Sequence of chain 1.E:
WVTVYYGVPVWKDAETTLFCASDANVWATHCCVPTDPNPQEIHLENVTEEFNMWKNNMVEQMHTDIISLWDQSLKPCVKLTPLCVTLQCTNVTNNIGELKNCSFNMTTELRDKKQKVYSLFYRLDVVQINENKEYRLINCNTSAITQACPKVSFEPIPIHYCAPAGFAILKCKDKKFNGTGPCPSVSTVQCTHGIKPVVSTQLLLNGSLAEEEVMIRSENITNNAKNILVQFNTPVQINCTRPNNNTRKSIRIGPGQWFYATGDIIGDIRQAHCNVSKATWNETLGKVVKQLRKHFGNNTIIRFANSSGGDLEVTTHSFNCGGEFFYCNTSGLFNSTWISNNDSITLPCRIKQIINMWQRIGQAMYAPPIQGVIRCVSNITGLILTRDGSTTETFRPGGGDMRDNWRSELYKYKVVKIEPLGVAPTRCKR

Binding-site contacts:
Ligand atom O4 contacts residue VAL414 of chain 1.E at 4.0 Å.
Ligand atom N2 contacts residue SER415 of chain 1.E at 4.0 Å.
Ligand atom O7 contacts residue PRO182 of chain 1.E at 4.2 Å.
Ligand atom C2 contacts residue ASN232 of chain 1.E at 4.4 Å.
Ligand atom C8 contacts residue VAL414 of chain 1.E at 3.9 Å (hydrophobic).
Ligand atom O1 contacts residue LEU231 of chain 1.E at 4.3 Å.
Ligand atom O3 contacts residue CYS413 of chain 1.E at 3.8 Å.
Ligand atom C6 contacts residue GLU181 of chain 1.E at 4.0 Å.
Ligand atom O1 contacts residue ASN232 of chain 1.E at 3.0 Å.
Ligand atom C8 contacts residue LEU231 of chain 1.E at 3.7 Å (hydrophobic).
Ligand atom C7 contacts residue LEU231 of chain 1.E at 4.4 Å (hydrophobic).
Ligand atom N2 contacts residue LEU231 of chain 1.E at 4.1 Å.
Ligand atom N2 contacts residue ASN232 of chain 1.E at 3.8 Å.
Ligand atom O1 contacts residue NAG1 of chain 1.VA at 3.8 Å.
Ligand atom O7 contacts residue ASN232 of chain 1.E at 3.5 Å (h-bond).
Ligand atom O1 contacts residue LYS222 of chain 1.E at 4.2 Å.
Ligand atom C5 contacts residue GLU181 of chain 1.E at 4.3 Å.
Ligand atom C1 contacts residue VAL414 of chain 1.E at 4.0 Å (hydrophobic).
Ligand atom C7 contacts residue SER415 of chain 1.E at 4.5 Å.
Ligand atom C5 contacts residue VAL414 of chain 1.E at 4.0 Å (hydrophobic).
Ligand atom O5 contacts residue NAG1 of chain 1.VA at 4.1 Å.
Ligand atom O7 contacts residue ARG412 of chain 1.E at 4.2 Å.
Ligand atom C8 contacts residue SER415 of chain 1.E at 4.0 Å.
Ligand atom C7 contacts residue ASN232 of chain 1.E at 3.5 Å.
Ligand atom C4 contacts residue VAL414 of chain 1.E at 4.1 Å (hydrophobic).
Ligand atom N2 contacts residue VAL414 of chain 1.E at 4.2 Å.
Ligand atom O7 contacts residue VAL414 of chain 1.E at 3.6 Å (h-bond).
Ligand atom O6 contacts residue GLY348 of chain 1.E at 3.9 Å.
Ligand atom C1 contacts residue ASN232 of chain 1.E at 4.2 Å.
Ligand atom C7 contacts residue VAL414 of chain 1.E at 4.2 Å (hydrophobic).
Ligand atom C3 contacts residue VAL414 of chain 1.E at 3.4 Å (hydrophobic).
Ligand atom C8 contacts residue ASN232 of chain 1.E at 3.7 Å.
Ligand atom C1 contacts residue NAG1 of chain 1.VA at 3.9 Å.
Ligand atom C2 contacts residue VAL414 of chain 1.E at 4.1 Å (hydrophobic).
Ligand atom O7 contacts residue CYS413 of chain 1.E at 4.1 Å.
Ligand atom O3 contacts residue VAL414 of chain 1.E at 4.2 Å.

A small-molecule ligand and the protein it binds are described below.
Small molecule (SMILES): CC(=O)N[C@@H]1[C@@H](O)[C@H](O[C@@H]2O[C@H](CO)[C@@H](O[C@@H]3O[C@H](CO[C@H]4O[C@H](CO)[C@@H](O)[C@H](O)[C@@H]4O)[C@@H](O)[C@H](O[C@H]4O[C@H](CO)[C@@H](O)[C@H](O)[C@@H]4O)[C@@H]3O)[C@H](O)[C@H]2NC(C)=O)[C@@H](CO)O[C@H]1O